The small molecule below binds the protein below.
Small molecule (SMILES): Cc1cc(NC(=O)c2cnn3cccnc23)n(-c2ccccc2)n1

Sequence of chain 1.A:
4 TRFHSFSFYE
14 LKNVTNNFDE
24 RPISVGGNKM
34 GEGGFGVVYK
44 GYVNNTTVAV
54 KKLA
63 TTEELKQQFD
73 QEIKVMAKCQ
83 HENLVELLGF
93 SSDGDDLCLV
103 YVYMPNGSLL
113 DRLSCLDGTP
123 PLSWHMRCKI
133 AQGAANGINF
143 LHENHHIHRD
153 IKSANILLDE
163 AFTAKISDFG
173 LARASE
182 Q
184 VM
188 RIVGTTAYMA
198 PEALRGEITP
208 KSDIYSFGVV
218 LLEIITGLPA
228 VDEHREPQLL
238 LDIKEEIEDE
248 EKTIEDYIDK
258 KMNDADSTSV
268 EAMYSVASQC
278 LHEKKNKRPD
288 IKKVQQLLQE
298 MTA

Binding-site contacts:
Ligand atom C12 contacts residue TYR103 of chain 1.A at 3.6 Å (hydrophobic).
Ligand atom C02 contacts residue MET33 of chain 1.A at 3.8 Å (hydrophobic).
Ligand atom C14 contacts residue MET106 of chain 1.A at 3.0 Å (hydrophobic).
Ligand atom N06 contacts residue VAL87 of chain 1.A at 3.8 Å.
Ligand atom N07 contacts residue LEU159 of chain 1.A at 3.8 Å.
Ligand atom C20 contacts residue SER110 of chain 1.A at 3.7 Å.
Ligand atom C02 contacts residue ALA52 of chain 1.A at 3.7 Å (hydrophobic).
Ligand atom C05 contacts residue ALA52 of chain 1.A at 3.5 Å (hydrophobic).
Ligand atom C13 contacts residue MET33 of chain 1.A at 3.5 Å (hydrophobic).
Ligand atom C22 contacts residue GLY34 of chain 1.A at 3.7 Å.
Ligand atom O03 contacts residue TYR105 of chain 1.A at 3.6 Å.
Ligand atom C10 contacts residue VAL41 of chain 1.A at 3.7 Å (hydrophobic).
Ligand atom C15 contacts residue MET33 of chain 1.A at 3.4 Å (hydrophobic).
Ligand atom C14 contacts residue MET33 of chain 1.A at 3.6 Å (hydrophobic).
Ligand atom N01 contacts residue MET33 of chain 1.A at 3.7 Å.
Ligand atom O03 contacts residue MET106 of chain 1.A at 2.8 Å (h-bond).
Ligand atom O03 contacts residue MET33 of chain 1.A at 3.8 Å.
Ligand atom N06 contacts residue VAL104 of chain 1.A at 3.8 Å.
Ligand atom N06 contacts residue TYR103 of chain 1.A at 3.3 Å.
Ligand atom N16 contacts residue MET33 of chain 1.A at 3.5 Å.
Ligand atom C08 contacts residue LEU159 of chain 1.A at 3.7 Å (hydrophobic).
Ligand atom C05 contacts residue VAL104 of chain 1.A at 3.2 Å (hydrophobic).
Ligand atom C24 contacts residue GLY34 of chain 1.A at 3.8 Å.
Ligand atom N16 contacts residue GLY109 of chain 1.A at 3.4 Å.
Ligand atom N09 contacts residue VAL41 of chain 1.A at 3.8 Å.
Ligand atom C18 contacts residue GLY109 of chain 1.A at 3.8 Å.
Ligand atom N17 contacts residue GLY109 of chain 1.A at 3.7 Å.
Ligand atom C15 contacts residue MET106 of chain 1.A at 3.7 Å (hydrophobic).
Ligand atom C23 contacts residue GLY34 of chain 1.A at 3.4 Å.
Ligand atom C14 contacts residue GLY109 of chain 1.A at 3.8 Å.
Ligand atom C05 contacts residue TYR103 of chain 1.A at 3.8 Å (hydrophobic).
Ligand atom C15 contacts residue GLY109 of chain 1.A at 3.4 Å.
Ligand atom C18 contacts residue MET33 of chain 1.A at 3.8 Å (hydrophobic).
Ligand atom C04 contacts residue ALA52 of chain 1.A at 3.5 Å (hydrophobic).
Ligand atom C21 contacts residue SER110 of chain 1.A at 3.8 Å.
Ligand atom C24 contacts residue VAL41 of chain 1.A at 3.8 Å (hydrophobic).
Ligand atom O03 contacts residue ALA52 of chain 1.A at 3.6 Å.
Ligand atom C02 contacts residue MET106 of chain 1.A at 3.7 Å (hydrophobic).
Ligand atom C05 contacts residue MET106 of chain 1.A at 3.4 Å (hydrophobic).
Ligand atom C18 contacts residue PRO107 of chain 1.A at 3.7 Å (hydrophobic).